A small-molecule ligand and the protein it binds are described below.
Small molecule (SMILES): CCc1c(C(=O)NCc2cccc(Cl)c2)[nH]c(C)c1C(C)=O

Binding-site contacts:
Ligand atom C7 contacts residue ASN93 of chain 1.F at 3.8 Å.
Ligand atom O contacts residue ALA89 of chain 1.F at 4.1 Å.
Ligand atom O contacts residue TYR50 of chain 1.F at 4.1 Å.
Ligand atom C contacts residue VAL40 of chain 1.F at 3.5 Å (hydrophobic).
Ligand atom C3 contacts residue VAL40 of chain 1.F at 4.0 Å (hydrophobic).
Ligand atom C7 contacts residue VAL99 of chain 1.F at 4.0 Å (hydrophobic).
Ligand atom C1 contacts residue PHE36 of chain 1.F at 3.9 Å (hydrophobic).
Ligand atom C14 contacts residue LEU34 of chain 1.F at 3.7 Å (hydrophobic).
Ligand atom CL contacts residue PRO35 of chain 1.F at 3.7 Å.
Ligand atom C13 contacts residue LEU34 of chain 1.F at 3.7 Å (hydrophobic).
Ligand atom CL contacts residue TYR102 of chain 1.F at 4.1 Å.
Ligand atom O contacts residue ASN93 of chain 1.F at 2.8 Å (h-bond).
Ligand atom C11 contacts residue PRO35 of chain 1.F at 3.8 Å (hydrophobic).
Ligand atom C10 contacts residue PRO35 of chain 1.F at 4.1 Å (hydrophobic).
Ligand atom C12 contacts residue LEU34 of chain 1.F at 3.7 Å (hydrophobic).
Ligand atom C15 contacts residue PRO35 of chain 1.F at 3.9 Å (hydrophobic).
Ligand atom C4 contacts residue TYR50 of chain 1.F at 3.5 Å (hydrophobic).
Ligand atom N contacts residue PRO35 of chain 1.F at 2.8 Å (h-bond).
Ligand atom O contacts residue VAL99 of chain 1.F at 4.1 Å.
Ligand atom C6 contacts residue LEU45 of chain 1.F at 3.7 Å (hydrophobic).
Ligand atom N contacts residue VAL40 of chain 1.F at 4.0 Å.
Ligand atom C3 contacts residue TYR50 of chain 1.F at 4.1 Å (hydrophobic).
Ligand atom C8 contacts residue PRO35 of chain 1.F at 3.8 Å (hydrophobic).
Ligand atom O1 contacts residue LEU45 of chain 1.F at 3.7 Å.
Ligand atom C16 contacts residue PRO35 of chain 1.F at 3.7 Å (hydrophobic).
Ligand atom C contacts residue VAL99 of chain 1.F at 3.9 Å (hydrophobic).
Ligand atom C4 contacts residue ASN93 of chain 1.F at 3.9 Å.
Ligand atom N1 contacts residue PRO35 of chain 1.F at 3.4 Å (h-bond).
Ligand atom C4 contacts residue TYR92 of chain 1.F at 3.4 Å (hydrophobic).
Ligand atom C4 contacts residue ILE47 of chain 1.F at 3.9 Å (hydrophobic).
Ligand atom C1 contacts residue VAL40 of chain 1.F at 3.8 Å (hydrophobic).
Ligand atom C2 contacts residue VAL99 of chain 1.F at 4.1 Å (hydrophobic).
Ligand atom C3 contacts residue ASN93 of chain 1.F at 3.5 Å.
Ligand atom C contacts residue PRO35 of chain 1.F at 3.6 Å (hydrophobic).
Ligand atom C9 contacts residue PRO35 of chain 1.F at 4.1 Å (hydrophobic).
Ligand atom C1 contacts residue PRO35 of chain 1.F at 3.8 Å (hydrophobic).
Ligand atom C1 contacts residue VAL99 of chain 1.F at 4.0 Å (hydrophobic).
Ligand atom C2 contacts residue VAL40 of chain 1.F at 3.7 Å (hydrophobic).
Ligand atom C11 contacts residue LEU34 of chain 1.F at 3.9 Å (hydrophobic).
Ligand atom CL contacts residue ARG98 of chain 1.F at 3.5 Å.

Sequence of chain 1.F:
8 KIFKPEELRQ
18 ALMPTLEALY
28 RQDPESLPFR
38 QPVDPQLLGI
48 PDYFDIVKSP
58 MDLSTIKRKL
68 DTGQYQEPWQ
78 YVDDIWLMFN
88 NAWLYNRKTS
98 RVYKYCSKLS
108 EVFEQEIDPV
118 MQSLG